Sequence of chain 1.A:
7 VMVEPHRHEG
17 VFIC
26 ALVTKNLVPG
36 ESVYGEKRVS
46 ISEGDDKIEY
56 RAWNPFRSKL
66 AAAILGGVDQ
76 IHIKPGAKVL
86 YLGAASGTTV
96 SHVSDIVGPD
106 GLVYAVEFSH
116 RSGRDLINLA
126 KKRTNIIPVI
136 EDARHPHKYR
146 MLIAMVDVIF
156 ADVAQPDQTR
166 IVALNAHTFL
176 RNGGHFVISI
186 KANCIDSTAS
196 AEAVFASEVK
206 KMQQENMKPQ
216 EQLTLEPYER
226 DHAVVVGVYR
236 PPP

A protein and the small-molecule ligand that binds it are described below.
Small molecule (SMILES): FC(F)(F)c1cc(NC2CCNCC2)ncn1

Binding-site contacts:
Ligand atom C9 contacts residue GLU136 of chain 1.A at 3.4 Å.
Ligand atom C1 contacts residue PHE113 of chain 1.A at 3.8 Å (hydrophobic).
Ligand atom F1 contacts residue ALA138 of chain 1.A at 3.5 Å.
Ligand atom C3 contacts residue GLU112 of chain 1.A at 3.7 Å.
Ligand atom N contacts residue PHE113 of chain 1.A at 3.8 Å.
Ligand atom C1 contacts residue VAL158 of chain 1.A at 4.0 Å (hydrophobic).
Ligand atom N3 contacts residue ALA138 of chain 1.A at 3.0 Å (h-bond).
Ligand atom C8 contacts residue ASP157 of chain 1.A at 3.6 Å.
Ligand atom N2 contacts residue GLU112 of chain 1.A at 3.5 Å.
Ligand atom C4 contacts residue GLU112 of chain 1.A at 3.7 Å.
Ligand atom N3 contacts residue GLU136 of chain 1.A at 4.0 Å.
Ligand atom F contacts residue ARG139 of chain 1.A at 3.6 Å.
Ligand atom F2 contacts residue PHE113 of chain 1.A at 3.9 Å.
Ligand atom C5 contacts residue PHE113 of chain 1.A at 3.6 Å (hydrophobic).
Ligand atom N2 contacts residue VAL111 of chain 1.A at 4.0 Å.
Ligand atom C3 contacts residue PHE113 of chain 1.A at 3.6 Å (hydrophobic).
Ligand atom F contacts residue ASP137 of chain 1.A at 2.6 Å.
Ligand atom F1 contacts residue VAL158 of chain 1.A at 3.5 Å.
Ligand atom F2 contacts residue ARG139 of chain 1.A at 3.8 Å.
Ligand atom C8 contacts residue GLY88 of chain 1.A at 3.7 Å.
Ligand atom C9 contacts residue ALA138 of chain 1.A at 3.7 Å (hydrophobic).
Ligand atom N3 contacts residue PHE113 of chain 1.A at 3.8 Å.
Ligand atom N contacts residue GLU112 of chain 1.A at 2.8 Å (salt-bridge).
Ligand atom N3 contacts residue ASP137 of chain 1.A at 3.9 Å.
Ligand atom F contacts residue PHE113 of chain 1.A at 3.9 Å.
Ligand atom F1 contacts residue ILE166 of chain 1.A at 3.7 Å.
Ligand atom C8 contacts residue GLU112 of chain 1.A at 3.4 Å.
Ligand atom N2 contacts residue GLY88 of chain 1.A at 4.0 Å.
Ligand atom C2 contacts residue VAL158 of chain 1.A at 3.9 Å (hydrophobic).
Ligand atom F2 contacts residue GLN160 of chain 1.A at 3.2 Å.
Ligand atom C9 contacts residue PHE113 of chain 1.A at 3.3 Å (hydrophobic).
Ligand atom C7 contacts residue ASP157 of chain 1.A at 3.4 Å.
Ligand atom C contacts residue ASP137 of chain 1.A at 3.9 Å.
Ligand atom C2 contacts residue PHE113 of chain 1.A at 3.8 Å (hydrophobic).
Ligand atom C3 contacts residue GLY88 of chain 1.A at 3.9 Å.
Ligand atom C9 contacts residue GLU112 of chain 1.A at 3.9 Å.
Ligand atom C6 contacts residue VAL158 of chain 1.A at 3.8 Å (hydrophobic).
Ligand atom F contacts residue ALA138 of chain 1.A at 3.6 Å.
Ligand atom N contacts residue GLY88 of chain 1.A at 3.6 Å.
Ligand atom N2 contacts residue PHE113 of chain 1.A at 3.0 Å (h-bond).